Binding-site contacts:
Ligand atom O7 contacts residue ASN414 of chain 1.E at 4.5 Å.
Ligand atom C5 contacts residue ASN414 of chain 1.E at 3.7 Å.
Ligand atom C2 contacts residue ASN414 of chain 1.E at 2.4 Å.
Ligand atom N2 contacts residue ASN414 of chain 1.E at 2.9 Å (h-bond).
Ligand atom C3 contacts residue ASN414 of chain 1.E at 3.8 Å.
Ligand atom O5 contacts residue ASN414 of chain 1.E at 2.4 Å (h-bond).
Ligand atom C4 contacts residue ASN414 of chain 1.E at 4.2 Å.
Ligand atom C1 contacts residue ASN414 of chain 1.E at 1.4 Å.
Ligand atom C7 contacts residue ASN414 of chain 1.E at 3.9 Å.

Sequence of chain 1.E:
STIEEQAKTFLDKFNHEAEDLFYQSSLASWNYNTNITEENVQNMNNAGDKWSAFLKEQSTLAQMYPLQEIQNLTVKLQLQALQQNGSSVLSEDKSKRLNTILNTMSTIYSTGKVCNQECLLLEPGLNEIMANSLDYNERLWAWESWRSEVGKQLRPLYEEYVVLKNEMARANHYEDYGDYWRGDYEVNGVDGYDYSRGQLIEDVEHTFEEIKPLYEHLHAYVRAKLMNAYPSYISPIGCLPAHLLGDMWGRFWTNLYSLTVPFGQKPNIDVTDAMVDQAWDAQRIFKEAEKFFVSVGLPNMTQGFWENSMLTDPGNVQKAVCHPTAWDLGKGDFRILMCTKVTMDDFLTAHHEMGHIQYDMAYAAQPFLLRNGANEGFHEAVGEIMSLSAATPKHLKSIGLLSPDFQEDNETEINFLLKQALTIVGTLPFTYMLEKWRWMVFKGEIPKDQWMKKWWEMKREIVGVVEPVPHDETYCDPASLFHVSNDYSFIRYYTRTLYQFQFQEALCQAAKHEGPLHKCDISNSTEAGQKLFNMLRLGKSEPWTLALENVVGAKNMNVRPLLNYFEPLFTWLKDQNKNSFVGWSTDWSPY

A small-molecule ligand and the protein it binds are described below.
Small molecule (SMILES): CC(=O)N[C@@H]1[C@@H](O)[C@H](O)[C@@H](CO)O[C@H]1O